Sequence of chain 2.B:
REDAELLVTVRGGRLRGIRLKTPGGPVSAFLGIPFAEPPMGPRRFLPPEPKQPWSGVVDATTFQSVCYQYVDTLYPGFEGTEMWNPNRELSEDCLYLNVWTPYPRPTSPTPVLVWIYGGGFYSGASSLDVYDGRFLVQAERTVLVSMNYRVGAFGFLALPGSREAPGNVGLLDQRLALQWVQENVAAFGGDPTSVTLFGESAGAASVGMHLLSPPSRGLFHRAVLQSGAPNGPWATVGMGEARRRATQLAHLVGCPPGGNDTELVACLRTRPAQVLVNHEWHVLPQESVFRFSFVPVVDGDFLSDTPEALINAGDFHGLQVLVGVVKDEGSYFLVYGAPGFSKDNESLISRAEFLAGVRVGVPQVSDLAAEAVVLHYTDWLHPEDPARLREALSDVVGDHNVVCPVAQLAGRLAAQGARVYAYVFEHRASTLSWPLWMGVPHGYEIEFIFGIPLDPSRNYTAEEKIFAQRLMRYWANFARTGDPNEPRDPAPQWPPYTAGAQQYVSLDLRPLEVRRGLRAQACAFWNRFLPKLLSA

Binding-site contacts:
Ligand atom C8 contacts residue ALA342 of chain 2.B at 4.1 Å (hydrophobic).
Ligand atom C6 contacts residue SER346 of chain 2.B at 3.7 Å.
Ligand atom O5 contacts residue SER346 of chain 2.B at 3.2 Å.
Ligand atom C3 contacts residue GLY344 of chain 2.B at 4.0 Å.
Ligand atom C5 contacts residue PHE345 of chain 2.B at 3.9 Å (hydrophobic).
Ligand atom O7 contacts residue GLY344 of chain 2.B at 2.5 Å (h-bond).
Ligand atom O4 contacts residue GLY344 of chain 2.B at 4.1 Å.
Ligand atom C7 contacts residue ASN349 of chain 2.B at 3.4 Å.
Ligand atom C2 contacts residue GLY344 of chain 2.B at 4.3 Å.
Ligand atom C5 contacts residue SER346 of chain 2.B at 3.8 Å.
Ligand atom C4 contacts residue ASN349 of chain 2.B at 4.2 Å.
Ligand atom N2 contacts residue ASN349 of chain 2.B at 2.8 Å (h-bond).
Ligand atom O7 contacts residue PRO343 of chain 2.B at 3.4 Å.
Ligand atom O7 contacts residue PHE345 of chain 2.B at 4.5 Å.
Ligand atom O5 contacts residue SER346 of chain 2.B at 3.9 Å.
Ligand atom C5 contacts residue SER346 of chain 2.B at 4.3 Å.
Ligand atom C8 contacts residue GLY344 of chain 2.B at 3.9 Å.
Ligand atom C8 contacts residue PRO343 of chain 2.B at 4.2 Å (hydrophobic).
Ligand atom C7 contacts residue GLY344 of chain 2.B at 3.4 Å.
Ligand atom C1 contacts residue ASN349 of chain 2.B at 1.4 Å.
Ligand atom C1 contacts residue GLY344 of chain 2.B at 3.9 Å.
Ligand atom C5 contacts residue GLY344 of chain 2.B at 4.1 Å.
Ligand atom C8 contacts residue PHE345 of chain 2.B at 4.3 Å (hydrophobic).
Ligand atom C8 contacts residue ASN349 of chain 2.B at 3.8 Å.
Ligand atom N2 contacts residue GLY344 of chain 2.B at 4.5 Å.
Ligand atom O5 contacts residue PHE345 of chain 2.B at 4.4 Å.
Ligand atom C1 contacts residue SER346 of chain 2.B at 3.9 Å.
Ligand atom C2 contacts residue ASN349 of chain 2.B at 2.3 Å.
Ligand atom C6 contacts residue PHE345 of chain 2.B at 3.8 Å (hydrophobic).
Ligand atom O5 contacts residue ASN349 of chain 2.B at 2.4 Å (h-bond).
Ligand atom O7 contacts residue ASN349 of chain 2.B at 4.3 Å.
Ligand atom C5 contacts residue ASN349 of chain 2.B at 3.7 Å.
Ligand atom C6 contacts residue ASP348 of chain 2.B at 3.6 Å.
Ligand atom C3 contacts residue ASN349 of chain 2.B at 3.7 Å.
Ligand atom C6 contacts residue SER346 of chain 2.B at 3.7 Å.
Ligand atom C7 contacts residue PRO343 of chain 2.B at 4.2 Å (hydrophobic).
Ligand atom O5 contacts residue GLY344 of chain 2.B at 4.4 Å.

The small molecule below binds the protein below.
Small molecule (SMILES): CC(=O)N[C@H]1[C@H](O[C@H]2[C@H](O)[C@@H](NC(C)=O)CO[C@@H]2CO[C@@H]2O[C@@H](C)[C@@H](O)[C@@H](O)[C@@H]2O)O[C@H](CO)[C@@H](O)[C@@H]1O